Binding-site contacts:
Ligand atom C12 contacts residue KSJ1 of chain 1.F at 0.6 Å.
Ligand atom C15 contacts residue KSJ1 of chain 1.F at 0.9 Å.
Ligand atom C01 contacts residue KSJ1 of chain 1.F at 0.4 Å.
Ligand atom C11 contacts residue THR48 of chain 1.A at 3.5 Å.
Ligand atom O16 contacts residue THR18 of chain 1.A at 2.5 Å (h-bond).
Ligand atom C08 contacts residue KSJ1 of chain 1.F at 0.9 Å.
Ligand atom O10 contacts residue PRO81 of chain 1.A at 3.2 Å.
Ligand atom C02 contacts residue KSJ1 of chain 1.F at 0.5 Å.
Ligand atom C02 contacts residue SO41 of chain 1.I at 2.8 Å.
Ligand atom O16 contacts residue LYS22 of chain 1.A at 3.0 Å (salt-bridge).
Ligand atom C13 contacts residue KSJ1 of chain 1.F at 0.7 Å.
Ligand atom C03 contacts residue KSJ1 of chain 1.F at 0.5 Å.
Ligand atom O10 contacts residue GLY118 of chain 1.A at 3.5 Å (h-bond).
Ligand atom O16 contacts residue KSJ1 of chain 1.F at 0.5 Å (h-bond).
Ligand atom C03 contacts residue LEU150 of chain 1.B at 3.4 Å (hydrophobic).
Ligand atom C07 contacts residue KSJ1 of chain 1.F at 0.5 Å.
Ligand atom C09 contacts residue GLY118 of chain 1.A at 3.3 Å.
Ligand atom O10 contacts residue ALA117 of chain 1.A at 3.3 Å.
Ligand atom O16 contacts residue SO41 of chain 1.E at 2.6 Å (h-bond).
Ligand atom O17 contacts residue GLY118 of chain 1.A at 3.1 Å (h-bond).
Ligand atom O10 contacts residue KSJ1 of chain 1.F at 0.5 Å (h-bond).
Ligand atom C13 contacts residue THR48 of chain 1.A at 3.3 Å.
Ligand atom O18 contacts residue LYS22 of chain 1.A at 3.0 Å (salt-bridge).
Ligand atom C04 contacts residue THR18 of chain 1.A at 3.1 Å.
Ligand atom C11 contacts residue KSJ1 of chain 1.F at 1.2 Å.
Ligand atom C09 contacts residue THR18 of chain 1.A at 3.5 Å.
Ligand atom C01 contacts residue SO41 of chain 1.I at 3.4 Å.
Ligand atom C09 contacts residue LYS22 of chain 1.A at 3.4 Å.
Ligand atom C09 contacts residue SO41 of chain 1.E at 3.1 Å.
Ligand atom C12 contacts residue THR18 of chain 1.A at 3.5 Å.
Ligand atom O18 contacts residue GLY118 of chain 1.A at 2.3 Å (h-bond).
Ligand atom C14 contacts residue KSJ1 of chain 1.F at 0.7 Å.
Ligand atom C06 contacts residue KSJ1 of chain 1.F at 0.2 Å.
Ligand atom C05 contacts residue KSJ1 of chain 1.F at 0.1 Å.
Ligand atom O17 contacts residue ALA117 of chain 1.A at 3.4 Å.
Ligand atom C04 contacts residue KSJ1 of chain 1.F at 0.4 Å.
Ligand atom O18 contacts residue KSJ1 of chain 1.F at 0.6 Å (h-bond).
Ligand atom O18 contacts residue ALA117 of chain 1.A at 3.4 Å.
Ligand atom O17 contacts residue KSJ1 of chain 1.F at 0.7 Å (h-bond).
Ligand atom C09 contacts residue KSJ1 of chain 1.F at 0.1 Å.

Sequence of chain 1.B:
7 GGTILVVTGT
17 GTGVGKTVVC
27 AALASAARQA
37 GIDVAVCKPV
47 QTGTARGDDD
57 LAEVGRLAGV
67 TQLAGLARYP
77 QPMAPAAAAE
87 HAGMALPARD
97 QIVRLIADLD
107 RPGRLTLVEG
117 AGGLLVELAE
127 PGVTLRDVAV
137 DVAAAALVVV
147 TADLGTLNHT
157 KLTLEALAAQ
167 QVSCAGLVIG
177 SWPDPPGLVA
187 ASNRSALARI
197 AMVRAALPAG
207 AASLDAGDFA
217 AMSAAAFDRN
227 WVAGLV

This protein binds this small molecule.
Small molecule (SMILES): O=C(O)C[C@H]1CCC[C@@H]1C(=O)c1ccccc1O

Sequence of chain 1.A:
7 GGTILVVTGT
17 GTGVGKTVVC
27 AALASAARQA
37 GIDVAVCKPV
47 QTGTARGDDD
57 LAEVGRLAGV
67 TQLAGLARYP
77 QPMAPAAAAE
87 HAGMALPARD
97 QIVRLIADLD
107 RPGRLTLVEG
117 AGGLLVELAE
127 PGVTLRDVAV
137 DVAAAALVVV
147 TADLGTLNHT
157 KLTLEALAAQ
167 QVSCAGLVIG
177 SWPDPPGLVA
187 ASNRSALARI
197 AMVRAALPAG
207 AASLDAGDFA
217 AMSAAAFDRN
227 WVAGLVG